The protein below binds the small molecule below.
Small molecule (SMILES): CC(=O)N[C@H]1[C@H](O[C@H]2[C@H](O)[C@@H](NC(C)=O)CO[C@@H]2CO)O[C@H](CO)[C@@H](O[C@@H]2O[C@H](CO)[C@@H](O)[C@H](O)[C@@H]2O)[C@@H]1O

Sequence of chain 1.A:
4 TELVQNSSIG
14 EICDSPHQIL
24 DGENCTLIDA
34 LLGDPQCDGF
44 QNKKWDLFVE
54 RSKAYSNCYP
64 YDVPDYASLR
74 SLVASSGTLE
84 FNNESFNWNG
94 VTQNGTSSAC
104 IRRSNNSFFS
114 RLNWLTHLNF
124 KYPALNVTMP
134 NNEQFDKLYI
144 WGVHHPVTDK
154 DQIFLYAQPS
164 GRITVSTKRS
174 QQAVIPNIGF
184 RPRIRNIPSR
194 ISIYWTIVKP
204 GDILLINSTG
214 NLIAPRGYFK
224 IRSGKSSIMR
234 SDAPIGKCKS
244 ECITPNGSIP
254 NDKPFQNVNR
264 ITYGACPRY

Binding-site contacts:
Ligand atom O5 contacts residue ASN27 of chain 1.A at 2.3 Å (h-bond).
Ligand atom N2 contacts residue ASN27 of chain 1.A at 3.0 Å (h-bond).
Ligand atom C4 contacts residue TYR58 of chain 1.A at 4.3 Å (hydrophobic).
Ligand atom C1 contacts residue ASN27 of chain 1.A at 1.4 Å.
Ligand atom O5 contacts residue TYR58 of chain 1.A at 3.4 Å (h-bond).
Ligand atom O6 contacts residue TYR58 of chain 1.A at 3.3 Å (h-bond).
Ligand atom C4 contacts residue ASN27 of chain 1.A at 4.1 Å.
Ligand atom C5 contacts residue TYR58 of chain 1.A at 4.1 Å (hydrophobic).
Ligand atom C7 contacts residue ASN27 of chain 1.A at 3.8 Å.
Ligand atom C1 contacts residue TYR58 of chain 1.A at 4.4 Å (hydrophobic).
Ligand atom C6 contacts residue TYR58 of chain 1.A at 3.9 Å (hydrophobic).
Ligand atom O7 contacts residue ASN27 of chain 1.A at 4.1 Å.
Ligand atom C2 contacts residue ASN27 of chain 1.A at 2.4 Å.
Ligand atom C5 contacts residue ASN27 of chain 1.A at 3.6 Å.
Ligand atom C3 contacts residue ASN27 of chain 1.A at 3.7 Å.